Sequence of chain 1.C:
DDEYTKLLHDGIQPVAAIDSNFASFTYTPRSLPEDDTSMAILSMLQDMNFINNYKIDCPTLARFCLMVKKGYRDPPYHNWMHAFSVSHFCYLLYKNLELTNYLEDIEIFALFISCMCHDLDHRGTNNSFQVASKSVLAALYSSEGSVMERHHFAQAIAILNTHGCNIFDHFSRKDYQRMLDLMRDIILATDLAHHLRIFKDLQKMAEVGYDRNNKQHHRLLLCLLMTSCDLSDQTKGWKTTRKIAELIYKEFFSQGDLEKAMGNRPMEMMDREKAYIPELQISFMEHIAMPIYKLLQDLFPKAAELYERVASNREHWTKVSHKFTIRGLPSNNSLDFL

Binding-site contacts:
Ligand atom CAB contacts residue MET273 of chain 1.C at 3.7 Å (hydrophobic).
Ligand atom CAR contacts residue TYR253 of chain 1.C at 3.6 Å (hydrophobic).
Ligand atom NAU contacts residue PHE288 of chain 1.C at 3.6 Å.
Ligand atom CAD contacts residue HIS82 of chain 1.C at 3.6 Å.
Ligand atom CAB contacts residue LEU196 of chain 1.C at 3.6 Å (hydrophobic).
Ligand atom CAJ contacts residue ILE292 of chain 1.C at 3.6 Å (hydrophobic).
Ligand atom NAU contacts residue GLN285 of chain 1.C at 3.1 Å (h-bond).
Ligand atom CAN contacts residue MET273 of chain 1.C at 3.6 Å (hydrophobic).
Ligand atom CAA contacts residue SER287 of chain 1.C at 3.2 Å.
Ligand atom CAO contacts residue PHE288 of chain 1.C at 3.3 Å (hydrophobic).
Ligand atom CAL contacts residue TYR253 of chain 1.C at 3.6 Å (hydrophobic).
Ligand atom OAE contacts residue GLN285 of chain 1.C at 3.2 Å (h-bond).
Ligand atom CAM contacts residue LEU284 of chain 1.C at 3.3 Å (hydrophobic).
Ligand atom CAL contacts residue PHE288 of chain 1.C at 3.6 Å (hydrophobic).
Ligand atom CAD contacts residue TYR81 of chain 1.C at 3.7 Å (hydrophobic).
Ligand atom CAK contacts residue LEU196 of chain 1.C at 3.6 Å (hydrophobic).
Ligand atom CAL contacts residue LEU284 of chain 1.C at 3.5 Å (hydrophobic).
Ligand atom CBF contacts residue PHE288 of chain 1.C at 3.5 Å (hydrophobic).
Ligand atom CBF contacts residue ILE252 of chain 1.C at 3.4 Å (hydrophobic).
Ligand atom CAG contacts residue HIS199 of chain 1.C at 3.6 Å.
Ligand atom CAR contacts residue PHE256 of chain 1.C at 3.6 Å (hydrophobic).
Ligand atom NBI contacts residue PHE288 of chain 1.C at 3.5 Å.
Ligand atom CAJ contacts residue LEU196 of chain 1.C at 3.6 Å (hydrophobic).
Ligand atom NAT contacts residue PHE288 of chain 1.C at 3.5 Å.
Ligand atom OAW contacts residue ILE292 of chain 1.C at 3.5 Å.
Ligand atom CBE contacts residue PHE288 of chain 1.C at 3.5 Å (hydrophobic).
Ligand atom CBE contacts residue ILE252 of chain 1.C at 3.6 Å (hydrophobic).
Ligand atom CAH contacts residue ILE292 of chain 1.C at 3.5 Å (hydrophobic).
Ligand atom CAZ contacts residue ILE252 of chain 1.C at 3.5 Å (hydrophobic).
Ligand atom NAS contacts residue LEU235 of chain 1.C at 3.6 Å.
Ligand atom OAE contacts residue PHE288 of chain 1.C at 3.6 Å.
Ligand atom CAY contacts residue PHE288 of chain 1.C at 3.6 Å (hydrophobic).
Ligand atom CAH contacts residue LEU196 of chain 1.C at 3.6 Å (hydrophobic).
Ligand atom CBC contacts residue MET273 of chain 1.C at 3.6 Å (hydrophobic).
Ligand atom OAE contacts residue GLN238 of chain 1.C at 3.0 Å (h-bond).
Ligand atom CAN contacts residue PHE288 of chain 1.C at 3.4 Å (hydrophobic).
Ligand atom CBC contacts residue PHE288 of chain 1.C at 3.6 Å (hydrophobic).
Ligand atom CAK contacts residue THR194 of chain 1.C at 3.4 Å.
Ligand atom CAM contacts residue PHE288 of chain 1.C at 3.7 Å (hydrophobic).
Ligand atom CBA contacts residue PHE288 of chain 1.C at 3.6 Å (hydrophobic).

This small molecule binds to this protein.
Small molecule (SMILES): COc1ccc(Cc2nn3c([C@@H](CCCc4ccccc4)[C@@H](C)O)nc(C)c3c(=O)[nH]2)cc1OC